Binding-site contacts:
Ligand atom N1 contacts residue TRP10 of chain 1.A at 4.2 Å.
Ligand atom CB1 contacts residue ASN16 of chain 1.A at 4.2 Å.
Ligand atom CC2 contacts residue HIS8 of chain 1.A at 3.5 Å.
Ligand atom O2 contacts residue ASP24 of chain 1.A at 3.6 Å.
Ligand atom CD1 contacts residue HIS8 of chain 1.A at 3.7 Å.
Ligand atom S1 contacts residue HIS20 of chain 1.A at 4.0 Å.
Ligand atom O2 contacts residue PHE25 of chain 1.A at 3.7 Å.
Ligand atom N1 contacts residue ASP24 of chain 1.A at 4.0 Å.
Ligand atom CC1 contacts residue ASN16 of chain 1.A at 3.9 Å.
Ligand atom N2 contacts residue LYS23 of chain 1.A at 4.1 Å.
Ligand atom CC1 contacts residue HIS15 of chain 1.A at 3.5 Å.
Ligand atom O1 contacts residue HIS20 of chain 1.A at 3.6 Å.
Ligand atom S1 contacts residue ASP24 of chain 1.A at 3.7 Å.
Ligand atom O1 contacts residue TRP21 of chain 1.A at 3.2 Å.
Ligand atom O1 contacts residue TRP10 of chain 1.A at 3.6 Å.
Ligand atom N1 contacts residue HIS9 of chain 1.A at 4.3 Å.
Ligand atom O2 contacts residue TRP10 of chain 1.A at 3.6 Å.
Ligand atom CB2 contacts residue ASP24 of chain 1.A at 3.4 Å.
Ligand atom S1 contacts residue TRP10 of chain 1.A at 4.0 Å.
Ligand atom S1 contacts residue TRP21 of chain 1.A at 4.3 Å.
Ligand atom O1 contacts residue ASN16 of chain 1.A at 3.8 Å.
Ligand atom N2 contacts residue ASP24 of chain 1.A at 2.7 Å (salt-bridge).
Ligand atom CC2 contacts residue HIS9 of chain 1.A at 4.0 Å.
Ligand atom CB1 contacts residue HIS15 of chain 1.A at 4.2 Å.
Ligand atom N2 contacts residue HIS20 of chain 1.A at 3.0 Å (h-bond).
Ligand atom CB1 contacts residue HIS20 of chain 1.A at 3.9 Å.
Ligand atom N2 contacts residue TRP21 of chain 1.A at 3.9 Å.

Sequence of chain 1.A:
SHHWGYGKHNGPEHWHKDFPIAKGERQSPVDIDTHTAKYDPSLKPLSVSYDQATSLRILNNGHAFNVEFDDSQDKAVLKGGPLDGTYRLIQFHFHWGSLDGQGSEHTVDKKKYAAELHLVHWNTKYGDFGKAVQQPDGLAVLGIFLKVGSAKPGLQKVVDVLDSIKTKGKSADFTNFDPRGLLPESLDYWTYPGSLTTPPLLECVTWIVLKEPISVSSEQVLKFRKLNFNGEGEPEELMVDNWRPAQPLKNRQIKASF

The small molecule below binds the protein below.
Small molecule (SMILES): NS(=O)(=O)N1CCCCC1